Binding-site contacts:
Ligand atom O3 contacts residue GLY359 of chain 3.A at 3.3 Å.
Ligand atom O3 contacts residue PRO360 of chain 3.A at 3.0 Å (h-bond).
Ligand atom C3 contacts residue ASN237 of chain 3.A at 3.3 Å.
Ligand atom O3 contacts residue GLN133 of chain 3.A at 3.6 Å.
Ligand atom O7 contacts residue SER232 of chain 3.A at 3.5 Å (h-bond).
Ligand atom O7 contacts residue TYR235 of chain 3.A at 3.2 Å.
Ligand atom C7 contacts residue SER232 of chain 3.A at 3.3 Å.
Ligand atom O2 contacts residue TYR235 of chain 3.A at 2.9 Å (h-bond).
Ligand atom O6 contacts residue TYR284 of chain 3.A at 3.5 Å.
Ligand atom O1 contacts residue ASP230 of chain 3.A at 3.2 Å (salt-bridge).
Ligand atom C2 contacts residue GLU291 of chain 3.A at 3.6 Å.
Ligand atom C3 contacts residue ASN206 of chain 3.A at 3.5 Å.
Ligand atom C8 contacts residue ASP230 of chain 3.A at 3.5 Å.
Ligand atom O4 contacts residue GLY319 of chain 3.A at 3.4 Å.
Ligand atom C4 contacts residue HIS103 of chain 3.A at 3.4 Å.
Ligand atom O6 contacts residue THR198 of chain 3.A at 3.3 Å.
Ligand atom O5 contacts residue HIS288 of chain 3.A at 3.4 Å.
Ligand atom O3 contacts residue TRP205 of chain 3.A at 3.5 Å (h-bond).
Ligand atom O3 contacts residue GLY102 of chain 3.A at 3.6 Å.
Ligand atom O5 contacts residue TRP199 of chain 3.A at 3.5 Å.
Ligand atom N2 contacts residue SER232 of chain 3.A at 3.6 Å (h-bond).
Ligand atom O7 contacts residue TRP199 of chain 3.A at 2.9 Å (h-bond).
Ligand atom O3 contacts residue ASN206 of chain 3.A at 2.7 Å (h-bond).
Ligand atom O4 contacts residue ASN237 of chain 3.A at 2.8 Å (h-bond).
Ligand atom O6 contacts residue TRP199 of chain 3.A at 3.2 Å.
Ligand atom N2 contacts residue GLU291 of chain 3.A at 2.9 Å (salt-bridge).
Ligand atom C4 contacts residue HIS288 of chain 3.A at 3.5 Å.
Ligand atom O2 contacts residue NA1 of chain 3.I at 2.6 Å (h-bond).
Ligand atom C1 contacts residue GLN263 of chain 3.A at 3.3 Å.
Ligand atom N2 contacts residue ASP230 of chain 3.A at 3.1 Å (salt-bridge).
Ligand atom O4 contacts residue HIS288 of chain 3.A at 2.7 Å (h-bond).
Ligand atom C2 contacts residue NA1 of chain 3.I at 3.3 Å.
Ligand atom O6 contacts residue ASP321 of chain 3.A at 3.5 Å (salt-bridge).
Ligand atom O4 contacts residue GLY359 of chain 3.A at 2.9 Å (h-bond).
Ligand atom O3 contacts residue NA1 of chain 3.I at 2.5 Å (h-bond).
Ligand atom O5 contacts residue GLN263 of chain 3.A at 3.0 Å (h-bond).
Ligand atom C3 contacts residue NA1 of chain 3.I at 3.4 Å.
Ligand atom O4 contacts residue GLN133 of chain 3.A at 2.9 Å (h-bond).
Ligand atom C3 contacts residue GLU291 of chain 3.A at 3.6 Å.
Ligand atom O4 contacts residue HIS103 of chain 3.A at 2.7 Å (h-bond).

Sequence of chain 3.A:
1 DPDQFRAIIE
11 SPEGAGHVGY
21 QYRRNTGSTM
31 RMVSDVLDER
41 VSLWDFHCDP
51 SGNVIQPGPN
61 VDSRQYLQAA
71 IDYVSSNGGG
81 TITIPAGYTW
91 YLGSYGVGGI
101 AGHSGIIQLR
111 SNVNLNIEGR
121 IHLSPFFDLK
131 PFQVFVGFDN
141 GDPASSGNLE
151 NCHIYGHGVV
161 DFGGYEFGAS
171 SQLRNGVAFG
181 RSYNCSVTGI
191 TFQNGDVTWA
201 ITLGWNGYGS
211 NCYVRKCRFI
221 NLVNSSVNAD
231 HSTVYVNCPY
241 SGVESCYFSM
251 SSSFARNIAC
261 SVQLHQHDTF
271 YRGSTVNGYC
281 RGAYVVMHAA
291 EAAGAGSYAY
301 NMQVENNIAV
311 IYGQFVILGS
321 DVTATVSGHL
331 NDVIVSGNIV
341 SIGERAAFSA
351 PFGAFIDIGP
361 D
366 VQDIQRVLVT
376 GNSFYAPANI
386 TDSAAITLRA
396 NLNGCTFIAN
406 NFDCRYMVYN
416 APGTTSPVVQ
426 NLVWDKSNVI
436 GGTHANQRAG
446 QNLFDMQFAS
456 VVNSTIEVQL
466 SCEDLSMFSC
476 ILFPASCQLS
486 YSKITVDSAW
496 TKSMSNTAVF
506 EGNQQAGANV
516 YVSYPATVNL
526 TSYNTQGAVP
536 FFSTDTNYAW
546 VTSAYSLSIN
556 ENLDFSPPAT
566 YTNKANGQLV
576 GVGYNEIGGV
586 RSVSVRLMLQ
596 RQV

The small molecule below binds the protein below.
Small molecule (SMILES): CC(=O)N[C@@H]1[C@@H](O[C@H]2O[C@H](CO)[C@H](O[C@H]3O[C@H](CO[C@@H]4O[C@@H](C)[C@H](O)[C@@H](O)[C@H]4O)[C@@H](O)[C@H](O)[C@H]3O)[C@H](O[C@@H]3O[C@H](CO)[C@@H](O)[C@H](O)[C@H]3NC(C)=O)[C@H]2O)[C@H](O)[C@@H](CO[C@H]2O[C@H](CO)[C@@H](O)[C@H](O)[C@H]2O)O[C@@H]1O